Sequence of chain 2.A:
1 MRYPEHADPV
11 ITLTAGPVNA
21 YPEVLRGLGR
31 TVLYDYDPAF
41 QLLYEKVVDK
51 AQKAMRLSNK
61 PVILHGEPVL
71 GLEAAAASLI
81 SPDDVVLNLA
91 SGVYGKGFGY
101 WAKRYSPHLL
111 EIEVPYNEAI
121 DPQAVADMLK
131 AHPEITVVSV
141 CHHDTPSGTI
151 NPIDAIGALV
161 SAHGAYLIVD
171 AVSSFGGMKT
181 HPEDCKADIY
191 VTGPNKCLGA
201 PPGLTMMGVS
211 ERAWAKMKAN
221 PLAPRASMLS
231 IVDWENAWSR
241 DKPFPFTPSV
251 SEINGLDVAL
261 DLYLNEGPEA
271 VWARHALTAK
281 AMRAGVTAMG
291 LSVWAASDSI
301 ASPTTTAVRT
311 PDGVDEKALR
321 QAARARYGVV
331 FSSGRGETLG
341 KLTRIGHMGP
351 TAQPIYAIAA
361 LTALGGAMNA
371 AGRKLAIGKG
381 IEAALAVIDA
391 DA

Binding-site contacts:
Ligand atom O contacts residue TYR94 of chain 2.B at 3.9 Å.
Ligand atom OXT contacts residue GOL1 of chain 2.W at 2.8 Å (h-bond).
Ligand atom O contacts residue PXL1 of chain 2.T at 3.5 Å (h-bond).
Ligand atom N contacts residue TYR94 of chain 2.B at 2.7 Å (h-bond).
Ligand atom OXT contacts residue ARG344 of chain 2.B at 2.7 Å (salt-bridge).
Ligand atom OXT contacts residue GLY16 of chain 2.B at 3.8 Å.
Ligand atom CA contacts residue TYR94 of chain 2.B at 3.5 Å (hydrophobic).
Ligand atom CB contacts residue GOL1 of chain 2.W at 3.5 Å.
Ligand atom CB contacts residue TYR94 of chain 2.B at 3.4 Å (hydrophobic).
Ligand atom OXT contacts residue ARG335 of chain 2.B at 4.3 Å.
Ligand atom C contacts residue GLY16 of chain 2.B at 4.1 Å.
Ligand atom CB contacts residue ARG335 of chain 2.B at 4.0 Å.
Ligand atom CA contacts residue GLY16 of chain 2.B at 3.8 Å.
Ligand atom CB contacts residue PXL1 of chain 2.T at 3.3 Å.
Ligand atom CB contacts residue GLY16 of chain 2.B at 3.9 Å.
Ligand atom O contacts residue THR145 of chain 2.B at 3.6 Å.
Ligand atom C contacts residue ARG344 of chain 2.B at 3.5 Å.
Ligand atom CA contacts residue GOL1 of chain 2.W at 4.2 Å.
Ligand atom O contacts residue PRO146 of chain 2.B at 3.7 Å.
Ligand atom CB contacts residue THR247 of chain 2.A at 3.7 Å.
Ligand atom O contacts residue ARG344 of chain 2.B at 2.8 Å (salt-bridge).
Ligand atom C contacts residue PXL1 of chain 2.T at 3.8 Å.
Ligand atom C contacts residue ARG335 of chain 2.B at 4.4 Å.
Ligand atom C contacts residue GOL1 of chain 2.W at 3.7 Å.
Ligand atom CA contacts residue PXL1 of chain 2.T at 2.5 Å.
Ligand atom C contacts residue TYR94 of chain 2.B at 4.0 Å (hydrophobic).
Ligand atom N contacts residue PXL1 of chain 2.T at 1.5 Å.

Sequence of chain 2.B:
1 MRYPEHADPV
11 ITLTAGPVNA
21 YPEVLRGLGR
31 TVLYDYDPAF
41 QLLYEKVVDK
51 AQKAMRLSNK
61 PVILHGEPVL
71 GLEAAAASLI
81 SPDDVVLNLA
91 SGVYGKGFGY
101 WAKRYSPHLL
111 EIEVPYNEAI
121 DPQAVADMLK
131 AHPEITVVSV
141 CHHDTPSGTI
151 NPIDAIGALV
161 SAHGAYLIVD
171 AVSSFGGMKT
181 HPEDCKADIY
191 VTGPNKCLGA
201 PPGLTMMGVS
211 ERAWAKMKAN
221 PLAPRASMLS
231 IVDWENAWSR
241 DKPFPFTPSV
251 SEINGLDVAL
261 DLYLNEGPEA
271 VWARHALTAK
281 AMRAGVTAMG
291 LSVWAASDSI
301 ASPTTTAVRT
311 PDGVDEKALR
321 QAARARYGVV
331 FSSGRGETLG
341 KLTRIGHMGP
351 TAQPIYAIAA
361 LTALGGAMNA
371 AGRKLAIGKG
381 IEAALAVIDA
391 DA

A protein and the small-molecule ligand that binds it are described below.
Small molecule (SMILES): C[C@H](N)C(=O)O